This protein binds this small molecule.
Small molecule (SMILES): CC(=O)N[C@@H]1[C@@H](O)[C@H](O)[C@@H](CO)O[C@H]1O

Sequence of chain 33.G:
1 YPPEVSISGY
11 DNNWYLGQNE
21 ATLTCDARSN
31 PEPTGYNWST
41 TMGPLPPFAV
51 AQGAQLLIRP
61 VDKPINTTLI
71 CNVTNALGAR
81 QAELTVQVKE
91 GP

Binding-site contacts:
Ligand atom O7 contacts residue GLN81 of chain 33.G at 3.9 Å.
Ligand atom C4 contacts residue ASN72 of chain 33.G at 4.3 Å.
Ligand atom C8 contacts residue GLN81 of chain 33.G at 3.2 Å.
Ligand atom C3 contacts residue ASN72 of chain 33.G at 4.0 Å.
Ligand atom O7 contacts residue ASN72 of chain 33.G at 3.3 Å (h-bond).
Ligand atom N2 contacts residue ASN72 of chain 33.G at 3.2 Å (h-bond).
Ligand atom C2 contacts residue ASN72 of chain 33.G at 2.6 Å.
Ligand atom C7 contacts residue ASN72 of chain 33.G at 3.5 Å.
Ligand atom C1 contacts residue ALA79 of chain 33.G at 4.3 Å (hydrophobic).
Ligand atom C5 contacts residue THR74 of chain 33.G at 3.9 Å.
Ligand atom O5 contacts residue ASN72 of chain 33.G at 2.4 Å (h-bond).
Ligand atom C5 contacts residue ASN72 of chain 33.G at 3.7 Å.
Ligand atom O5 contacts residue THR74 of chain 33.G at 4.0 Å.
Ligand atom C6 contacts residue THR74 of chain 33.G at 3.7 Å.
Ligand atom C1 contacts residue ASN72 of chain 33.G at 1.5 Å.
Ligand atom N2 contacts residue GLN81 of chain 33.G at 4.3 Å.
Ligand atom C7 contacts residue GLN81 of chain 33.G at 3.8 Å.